Sequence of chain 1.C:
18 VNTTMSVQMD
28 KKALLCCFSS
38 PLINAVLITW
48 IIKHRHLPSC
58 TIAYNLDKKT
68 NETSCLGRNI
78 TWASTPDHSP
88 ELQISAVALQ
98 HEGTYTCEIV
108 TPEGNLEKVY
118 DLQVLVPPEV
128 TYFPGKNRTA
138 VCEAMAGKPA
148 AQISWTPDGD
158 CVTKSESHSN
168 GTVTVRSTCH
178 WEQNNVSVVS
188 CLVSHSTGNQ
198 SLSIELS

The protein below binds the small molecule below.
Small molecule (SMILES): CC(=O)N[C@@H]1[C@@H](O)[C@H](O)[C@@H](CO)O[C@H]1O

Binding-site contacts:
Ligand atom O7 contacts residue THR82 of chain 1.C at 3.2 Å (h-bond).
Ligand atom O7 contacts residue TYR61 of chain 1.C at 3.4 Å.
Ligand atom O7 contacts residue ASN68 of chain 1.C at 4.0 Å.
Ligand atom C8 contacts residue THR82 of chain 1.C at 3.8 Å.
Ligand atom C2 contacts residue ASN68 of chain 1.C at 2.5 Å.
Ligand atom O5 contacts residue ASN68 of chain 1.C at 2.3 Å (h-bond).
Ligand atom C7 contacts residue TYR61 of chain 1.C at 3.9 Å (hydrophobic).
Ligand atom C8 contacts residue TYR61 of chain 1.C at 4.2 Å (hydrophobic).
Ligand atom C8 contacts residue PRO83 of chain 1.C at 4.2 Å (hydrophobic).
Ligand atom C5 contacts residue ASN68 of chain 1.C at 3.6 Å.
Ligand atom N2 contacts residue ASN68 of chain 1.C at 3.0 Å (h-bond).
Ligand atom C3 contacts residue ASN68 of chain 1.C at 3.8 Å.
Ligand atom C8 contacts residue TRP79 of chain 1.C at 3.9 Å (hydrophobic).
Ligand atom C7 contacts residue ASN68 of chain 1.C at 3.7 Å.
Ligand atom C4 contacts residue ASN68 of chain 1.C at 4.1 Å.
Ligand atom C7 contacts residue THR82 of chain 1.C at 3.8 Å.
Ligand atom C8 contacts residue SER81 of chain 1.C at 4.5 Å.
Ligand atom C1 contacts residue ASN68 of chain 1.C at 1.4 Å.